This protein binds this small molecule.
Small molecule (SMILES): Nc1ccnc(=O)[nH]1

Binding-site contacts:
Ligand atom C4 contacts residue PHE427 of chain 16.A at 4.2 Å (hydrophobic).
Ligand atom O2 contacts residue GLY425 of chain 13.A at 3.4 Å.
Ligand atom C5 contacts residue PHE427 of chain 16.A at 3.9 Å (hydrophobic).
Ligand atom N4 contacts residue HIS426 of chain 13.A at 3.8 Å.
Ligand atom C4 contacts residue CYT1 of chain 19.B at 4.1 Å.
Ligand atom N1 contacts residue HIS428 of chain 16.A at 3.2 Å (h-bond).
Ligand atom C4 contacts residue PHE427 of chain 13.A at 4.0 Å (hydrophobic).
Ligand atom N3 contacts residue PHE427 of chain 13.A at 4.2 Å.
Ligand atom C6 contacts residue HIS428 of chain 16.A at 3.9 Å.
Ligand atom C5 contacts residue CYT1 of chain 16.B at 3.0 Å.
Ligand atom N4 contacts residue CYT1 of chain 19.B at 3.0 Å.
Ligand atom C6 contacts residue CYT1 of chain 16.B at 3.4 Å.
Ligand atom O2 contacts residue HIS428 of chain 16.A at 3.5 Å (h-bond).
Ligand atom N4 contacts residue HIS428 of chain 13.A at 4.0 Å.
Ligand atom C4 contacts residue HIS426 of chain 13.A at 3.6 Å.
Ligand atom C4 contacts residue CYT1 of chain 16.B at 4.2 Å.
Ligand atom C2 contacts residue HIS426 of chain 13.A at 3.2 Å.
Ligand atom O2 contacts residue HIS426 of chain 13.A at 2.9 Å (h-bond).
Ligand atom C6 contacts residue PHE427 of chain 16.A at 4.4 Å (hydrophobic).
Ligand atom N4 contacts residue PHE427 of chain 16.A at 4.4 Å.
Ligand atom N4 contacts residue PHE427 of chain 13.A at 3.2 Å.
Ligand atom N3 contacts residue HIS426 of chain 13.A at 2.6 Å (h-bond).
Ligand atom C2 contacts residue HIS428 of chain 16.A at 3.8 Å.
Ligand atom O2 contacts residue TRP405 of chain 16.A at 4.5 Å.

Sequence of chain 16.A:
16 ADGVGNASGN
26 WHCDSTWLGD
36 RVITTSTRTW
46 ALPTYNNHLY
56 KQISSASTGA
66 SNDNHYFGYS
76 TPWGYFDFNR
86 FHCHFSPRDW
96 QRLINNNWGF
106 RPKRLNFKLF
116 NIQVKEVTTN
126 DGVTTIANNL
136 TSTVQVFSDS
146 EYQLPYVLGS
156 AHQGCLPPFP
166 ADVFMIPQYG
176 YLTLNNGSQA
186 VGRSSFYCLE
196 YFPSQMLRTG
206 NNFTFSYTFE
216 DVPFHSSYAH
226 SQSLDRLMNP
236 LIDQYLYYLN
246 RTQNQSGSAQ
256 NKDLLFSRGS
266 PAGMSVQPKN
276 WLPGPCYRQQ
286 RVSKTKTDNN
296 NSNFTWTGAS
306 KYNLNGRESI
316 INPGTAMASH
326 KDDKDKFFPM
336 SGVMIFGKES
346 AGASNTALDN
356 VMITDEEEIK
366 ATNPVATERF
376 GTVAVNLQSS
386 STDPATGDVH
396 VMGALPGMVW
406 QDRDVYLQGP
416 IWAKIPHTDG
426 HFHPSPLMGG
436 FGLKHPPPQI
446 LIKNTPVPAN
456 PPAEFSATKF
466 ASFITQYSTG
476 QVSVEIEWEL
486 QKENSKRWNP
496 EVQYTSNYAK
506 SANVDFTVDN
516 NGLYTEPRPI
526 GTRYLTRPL

Sequence of chain 13.A:
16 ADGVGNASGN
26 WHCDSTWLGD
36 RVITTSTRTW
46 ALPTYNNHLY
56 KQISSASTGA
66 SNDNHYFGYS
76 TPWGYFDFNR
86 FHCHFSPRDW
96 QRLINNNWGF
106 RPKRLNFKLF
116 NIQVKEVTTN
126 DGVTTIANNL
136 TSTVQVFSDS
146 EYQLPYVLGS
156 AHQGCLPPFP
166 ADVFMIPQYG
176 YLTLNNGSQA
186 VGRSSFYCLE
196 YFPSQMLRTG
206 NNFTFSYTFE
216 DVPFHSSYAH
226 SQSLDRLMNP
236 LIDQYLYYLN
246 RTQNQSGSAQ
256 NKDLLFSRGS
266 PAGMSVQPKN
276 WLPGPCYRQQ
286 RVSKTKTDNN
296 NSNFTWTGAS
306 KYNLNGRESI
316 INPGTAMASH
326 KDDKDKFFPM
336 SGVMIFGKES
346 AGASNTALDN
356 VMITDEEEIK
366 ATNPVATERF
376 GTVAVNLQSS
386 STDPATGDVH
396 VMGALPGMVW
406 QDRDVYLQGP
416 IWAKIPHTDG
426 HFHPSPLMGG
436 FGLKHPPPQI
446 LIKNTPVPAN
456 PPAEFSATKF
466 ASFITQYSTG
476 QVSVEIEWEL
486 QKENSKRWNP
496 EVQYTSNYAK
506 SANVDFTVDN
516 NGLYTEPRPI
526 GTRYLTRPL